Binding-site contacts:
Ligand atom C1 contacts residue ASN448 of chain 1.A at 1.5 Å.
Ligand atom O5 contacts residue ASN448 of chain 1.A at 2.4 Å (h-bond).
Ligand atom C4 contacts residue ASN448 of chain 1.A at 4.2 Å.
Ligand atom C6 contacts residue SER293 of chain 1.A at 3.9 Å.
Ligand atom C2 contacts residue ASN448 of chain 1.A at 2.4 Å.
Ligand atom C8 contacts residue ASN264 of chain 1.A at 3.5 Å.
Ligand atom C7 contacts residue ASN448 of chain 1.A at 3.4 Å.
Ligand atom C8 contacts residue NAG1 of chain 1.G at 3.5 Å.
Ligand atom C3 contacts residue ASN448 of chain 1.A at 3.7 Å.
Ligand atom O6 contacts residue SER293 of chain 1.A at 4.0 Å.
Ligand atom C8 contacts residue ASN448 of chain 1.A at 3.8 Å.
Ligand atom N2 contacts residue ASN448 of chain 1.A at 2.9 Å (h-bond).
Ligand atom O5 contacts residue SER293 of chain 1.A at 3.1 Å (h-bond).
Ligand atom C5 contacts residue ASN448 of chain 1.A at 3.7 Å.
Ligand atom O7 contacts residue ASN448 of chain 1.A at 3.6 Å.
Ligand atom C1 contacts residue SER293 of chain 1.A at 3.9 Å.
Ligand atom C5 contacts residue SER293 of chain 1.A at 4.1 Å.

This protein binds this small molecule.
Small molecule (SMILES): CC(=O)N[C@H]1[C@H](O[C@H]2[C@H](O)[C@@H](NC(C)=O)CO[C@@H]2CO)O[C@H](CO)[C@@H](O)[C@@H]1O

Sequence of chain 1.A:
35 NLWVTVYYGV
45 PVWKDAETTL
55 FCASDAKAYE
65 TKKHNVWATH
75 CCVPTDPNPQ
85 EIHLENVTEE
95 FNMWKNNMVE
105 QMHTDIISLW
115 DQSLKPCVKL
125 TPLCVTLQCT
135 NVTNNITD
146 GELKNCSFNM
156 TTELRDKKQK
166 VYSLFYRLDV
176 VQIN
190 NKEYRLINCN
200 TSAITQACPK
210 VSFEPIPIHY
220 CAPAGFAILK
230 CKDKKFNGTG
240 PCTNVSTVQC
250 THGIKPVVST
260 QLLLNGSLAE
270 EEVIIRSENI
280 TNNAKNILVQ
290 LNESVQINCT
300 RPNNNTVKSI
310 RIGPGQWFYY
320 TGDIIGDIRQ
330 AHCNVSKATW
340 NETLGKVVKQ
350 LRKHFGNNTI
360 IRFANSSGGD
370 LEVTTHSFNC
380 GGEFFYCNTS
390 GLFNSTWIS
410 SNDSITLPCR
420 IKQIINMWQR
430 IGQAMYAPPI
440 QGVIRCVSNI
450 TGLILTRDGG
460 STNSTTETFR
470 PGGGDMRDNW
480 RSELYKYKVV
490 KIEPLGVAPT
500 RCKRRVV